Binding-site contacts:
Ligand atom CE2 contacts residue TRP44 of chain 1.A at 3.4 Å (hydrophobic).
Ligand atom O contacts residue ASN63 of chain 1.A at 2.9 Å (h-bond).
Ligand atom C contacts residue ASN63 of chain 1.A at 3.5 Å.
Ligand atom OG contacts residue MET293 of chain 1.A at 3.6 Å.
Ligand atom C contacts residue SO41 of chain 1.I at 3.6 Å.
Ligand atom N contacts residue ASN63 of chain 1.A at 3.6 Å.
Ligand atom OD1 contacts residue LYS84 of chain 1.A at 2.7 Å (salt-bridge).
Ligand atom O contacts residue LYS61 of chain 1.A at 3.7 Å.
Ligand atom CG contacts residue SO41 of chain 1.I at 3.4 Å.
Ligand atom CB contacts residue PHE31 of chain 1.A at 3.5 Å (hydrophobic).
Ligand atom O contacts residue GLU290 of chain 1.A at 3.5 Å.
Ligand atom OG contacts residue GLU290 of chain 1.A at 2.8 Å (salt-bridge).
Ligand atom CB contacts residue SO41 of chain 1.I at 3.5 Å.
Ligand atom CB contacts residue SO41 of chain 1.I at 3.7 Å.
Ligand atom OD2 contacts residue PHE85 of chain 1.A at 3.4 Å.
Ligand atom O contacts residue LEU62 of chain 1.A at 3.7 Å.
Ligand atom O contacts residue ASN63 of chain 1.A at 3.4 Å.
Ligand atom N contacts residue LEU62 of chain 1.A at 3.7 Å.
Ligand atom C contacts residue GLU290 of chain 1.A at 3.7 Å.
Ligand atom CA contacts residue GLU290 of chain 1.A at 3.7 Å.
Ligand atom C contacts residue LEU62 of chain 1.A at 3.6 Å (hydrophobic).
Ligand atom CH2 contacts residue SO41 of chain 1.I at 3.6 Å.
Ligand atom N contacts residue SO41 of chain 1.I at 2.7 Å (h-bond).
Ligand atom N contacts residue ASN63 of chain 1.A at 3.5 Å (h-bond).
Ligand atom CB contacts residue LYS28 of chain 1.A at 3.6 Å.
Ligand atom CA contacts residue SO41 of chain 1.I at 3.6 Å.
Ligand atom O contacts residue LEU62 of chain 1.A at 2.9 Å (h-bond).
Ligand atom CA contacts residue ASN63 of chain 1.A at 3.7 Å.
Ligand atom CZ contacts residue GLY287 of chain 1.A at 3.7 Å.
Ligand atom OD2 contacts residue LYS84 of chain 1.A at 3.6 Å (salt-bridge).
Ligand atom CD2 contacts residue TRP44 of chain 1.A at 3.5 Å (hydrophobic).
Ligand atom CA contacts residue SO41 of chain 1.I at 3.5 Å.
Ligand atom CG contacts residue LYS28 of chain 1.A at 3.6 Å.
Ligand atom C contacts residue LEU62 of chain 1.A at 3.7 Å (hydrophobic).
Ligand atom C contacts residue ASN63 of chain 1.A at 3.4 Å.
Ligand atom CG contacts residue LYS84 of chain 1.A at 3.5 Å.
Ligand atom O contacts residue ASN63 of chain 1.A at 3.2 Å (h-bond).
Ligand atom N contacts residue GLU290 of chain 1.A at 2.9 Å (salt-bridge).
Ligand atom N contacts residue THR26 of chain 1.A at 3.2 Å.
Ligand atom CE2 contacts residue PHE85 of chain 1.A at 3.5 Å (hydrophobic).

Sequence of chain 1.A:
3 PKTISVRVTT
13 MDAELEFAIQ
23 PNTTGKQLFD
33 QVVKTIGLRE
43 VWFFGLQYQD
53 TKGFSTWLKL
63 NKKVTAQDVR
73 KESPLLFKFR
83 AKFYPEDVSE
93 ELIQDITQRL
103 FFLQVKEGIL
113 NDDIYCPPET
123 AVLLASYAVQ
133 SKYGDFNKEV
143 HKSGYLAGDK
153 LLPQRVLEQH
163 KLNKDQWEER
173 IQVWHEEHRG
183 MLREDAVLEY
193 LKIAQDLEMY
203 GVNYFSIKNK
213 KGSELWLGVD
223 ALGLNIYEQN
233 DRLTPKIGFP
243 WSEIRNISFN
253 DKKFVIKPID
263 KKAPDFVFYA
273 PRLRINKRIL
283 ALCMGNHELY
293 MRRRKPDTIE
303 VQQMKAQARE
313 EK

A small-molecule ligand and the protein it binds are described below.
Small molecule (SMILES): CC(C)C[C@H](NC(=O)[C@H](CCC(=O)O)NC(=O)[C@H](Cc1ccccc1)NC(=O)[C@H](C)NC(=O)[C@H](CC(=O)O)NC(=O)[C@@H]1CCCN1C(=O)[C@H](Cc1ccc(O)cc1)NC(=O)[C@H](CCCCN)NC(=O)[C@H](CC1=CN=C2CC=CC=C12)NC(=O)[C@H](CO)NC(=O)CN)C(=O)N[C@@H](CO)C(=O)NCC(=O)O